A small-molecule ligand and the protein it binds are described below.
Small molecule (SMILES): CC(C)C[C@H](CP(=O)(O)[C@@H](N)CCc1ccccc1)C(=O)N[C@@H](Cc1c[nH]c2ccccc12)C(N)=O

Sequence of chain 1.A:
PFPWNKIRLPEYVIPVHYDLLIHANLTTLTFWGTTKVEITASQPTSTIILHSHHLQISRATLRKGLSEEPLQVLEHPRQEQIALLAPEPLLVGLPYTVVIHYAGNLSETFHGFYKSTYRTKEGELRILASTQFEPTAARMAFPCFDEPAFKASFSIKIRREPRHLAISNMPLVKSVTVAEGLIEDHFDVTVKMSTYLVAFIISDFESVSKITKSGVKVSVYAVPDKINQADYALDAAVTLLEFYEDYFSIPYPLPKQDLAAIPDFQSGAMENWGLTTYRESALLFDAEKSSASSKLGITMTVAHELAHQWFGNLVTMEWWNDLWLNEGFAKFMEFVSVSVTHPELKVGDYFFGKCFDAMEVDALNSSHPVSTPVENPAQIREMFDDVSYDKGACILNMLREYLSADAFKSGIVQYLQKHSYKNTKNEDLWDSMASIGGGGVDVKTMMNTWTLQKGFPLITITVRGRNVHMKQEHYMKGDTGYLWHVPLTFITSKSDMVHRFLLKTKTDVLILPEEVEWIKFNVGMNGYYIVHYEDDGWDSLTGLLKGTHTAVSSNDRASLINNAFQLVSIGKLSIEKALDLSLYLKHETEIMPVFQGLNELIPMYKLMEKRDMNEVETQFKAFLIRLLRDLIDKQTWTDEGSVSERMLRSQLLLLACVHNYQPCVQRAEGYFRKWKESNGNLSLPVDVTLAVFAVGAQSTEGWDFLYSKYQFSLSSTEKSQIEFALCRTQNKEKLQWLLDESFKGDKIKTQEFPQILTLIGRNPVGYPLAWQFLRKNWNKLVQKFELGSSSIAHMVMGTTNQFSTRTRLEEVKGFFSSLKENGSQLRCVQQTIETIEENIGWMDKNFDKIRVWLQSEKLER

Binding-site contacts:
Ligand atom C16 contacts residue THR334 of chain 1.A at 3.4 Å.
Ligand atom C26 contacts residue SER828 of chain 1.A at 3.7 Å.
Ligand atom O1 contacts residue ZN1 of chain 1.OB at 2.7 Å.
Ligand atom C15 contacts residue GLU367 of chain 1.A at 3.5 Å.
Ligand atom P1 contacts residue ALA302 of chain 1.A at 3.7 Å.
Ligand atom C21 contacts residue TYR422 of chain 1.A at 3.3 Å (hydrophobic).
Ligand atom P1 contacts residue ZN1 of chain 1.OB at 3.2 Å.
Ligand atom O3 contacts residue GLY301 of chain 1.A at 2.8 Å (h-bond).
Ligand atom N2 contacts residue TYR422 of chain 1.A at 3.7 Å.
Ligand atom C15 contacts residue HIS337 of chain 1.A at 3.6 Å.
Ligand atom C3 contacts residue GLN165 of chain 1.A at 3.7 Å.
Ligand atom C26 contacts residue SO41 of chain 1.YB at 3.8 Å.
Ligand atom C26 contacts residue SER829 of chain 1.A at 3.6 Å.
Ligand atom C1 contacts residue GLU167 of chain 1.A at 3.6 Å.
Ligand atom C25 contacts residue SER828 of chain 1.A at 3.7 Å.
Ligand atom N1 contacts residue GLU167 of chain 1.A at 2.5 Å (salt-bridge).
Ligand atom C24 contacts residue SO41 of chain 1.YB at 3.7 Å.
Ligand atom N1 contacts residue GLU304 of chain 1.A at 3.0 Å (salt-bridge).
Ligand atom C11 contacts residue GLU338 of chain 1.A at 3.8 Å.
Ligand atom O1 contacts residue GLU304 of chain 1.A at 2.8 Å (salt-bridge).
Ligand atom O2 contacts residue TYR422 of chain 1.A at 2.4 Å (h-bond).
Ligand atom O1 contacts residue HIS337 of chain 1.A at 3.5 Å (h-bond).
Ligand atom N3 contacts residue TYR422 of chain 1.A at 3.7 Å.
Ligand atom O2 contacts residue GLU360 of chain 1.A at 2.9 Å (salt-bridge).
Ligand atom C3 contacts residue SER300 of chain 1.A at 3.0 Å.
Ligand atom C27 contacts residue SER828 of chain 1.A at 3.6 Å.
Ligand atom O1 contacts residue GLU338 of chain 1.A at 3.1 Å (salt-bridge).
Ligand atom C23 contacts residue SER828 of chain 1.A at 3.7 Å.
Ligand atom C9 contacts residue ALA302 of chain 1.A at 3.4 Å (hydrophobic).
Ligand atom C4 contacts residue SER300 of chain 1.A at 3.6 Å.
Ligand atom O1 contacts residue HIS341 of chain 1.A at 3.5 Å.
Ligand atom C15 contacts residue LYS364 of chain 1.A at 3.6 Å.
Ligand atom O2 contacts residue ZN1 of chain 1.OB at 2.5 Å.
Ligand atom C6 contacts residue PHE417 of chain 1.A at 3.5 Å (hydrophobic).
Ligand atom P1 contacts residue TYR422 of chain 1.A at 3.8 Å.
Ligand atom O2 contacts residue HIS337 of chain 1.A at 3.8 Å.
Ligand atom C7 contacts residue PHE417 of chain 1.A at 3.4 Å (hydrophobic).
Ligand atom C11 contacts residue ALA302 of chain 1.A at 3.1 Å (hydrophobic).
Ligand atom C13 contacts residue GLU338 of chain 1.A at 3.2 Å.
Ligand atom N1 contacts residue MET303 of chain 1.A at 3.4 Å (h-bond).